Binding-site contacts:
Ligand atom CAG contacts residue PHE170 of chain 1.A at 3.5 Å (hydrophobic).
Ligand atom CAY contacts residue SER129 of chain 1.A at 3.3 Å.
Ligand atom CAG contacts residue MET128 of chain 1.A at 4.0 Å (hydrophobic).
Ligand atom FBB contacts residue LEU293 of chain 1.A at 3.6 Å.
Ligand atom CAK contacts residue MET205 of chain 1.A at 4.0 Å (hydrophobic).
Ligand atom CAE contacts residue GLN167 of chain 1.A at 4.0 Å.
Ligand atom CAT contacts residue SER129 of chain 1.A at 3.3 Å.
Ligand atom CAU contacts residue SER129 of chain 1.A at 3.0 Å.
Ligand atom NAF contacts residue PHE170 of chain 1.A at 3.2 Å.
Ligand atom FAZ contacts residue HIS289 of chain 1.A at 2.9 Å.
Ligand atom FBB contacts residue PHE133 of chain 1.A at 3.8 Å.
Ligand atom FAZ contacts residue PHE163 of chain 1.A at 3.7 Å.
Ligand atom CAE contacts residue PHE170 of chain 1.A at 3.5 Å (hydrophobic).
Ligand atom CAK contacts residue TRP181 of chain 1.A at 3.6 Å (hydrophobic).
Ligand atom OAA contacts residue GLN167 of chain 1.A at 3.1 Å (h-bond).
Ligand atom FBA contacts residue SER129 of chain 1.A at 2.8 Å.
Ligand atom CAU contacts residue HIS289 of chain 1.A at 3.6 Å.
Ligand atom CAN contacts residue MET205 of chain 1.A at 3.7 Å (hydrophobic).
Ligand atom CAH contacts residue PHE170 of chain 1.A at 3.7 Å (hydrophobic).
Ligand atom CAW contacts residue MET125 of chain 1.A at 3.7 Å (hydrophobic).
Ligand atom FBA contacts residue PHE133 of chain 1.A at 3.4 Å.
Ligand atom OAJ contacts residue PHE170 of chain 1.A at 3.8 Å.
Ligand atom FBB contacts residue MET307 of chain 1.A at 3.4 Å.
Ligand atom FAZ contacts residue LEU293 of chain 1.A at 4.0 Å.
Ligand atom FBB contacts residue SER129 of chain 1.A at 3.7 Å.
Ligand atom OAA contacts residue PHE170 of chain 1.A at 3.7 Å.
Ligand atom OAJ contacts residue SER129 of chain 1.A at 4.0 Å.
Ligand atom CAS contacts residue SER129 of chain 1.A at 4.0 Å.
Ligand atom CAY contacts residue HIS289 of chain 1.A at 3.8 Å.
Ligand atom CAB contacts residue TRP181 of chain 1.A at 2.9 Å (hydrophobic).
Ligand atom CAV contacts residue SER129 of chain 1.A at 3.5 Å.
Ligand atom CAQ contacts residue MET125 of chain 1.A at 3.8 Å (hydrophobic).
Ligand atom CAC contacts residue GLN167 of chain 1.A at 3.6 Å.
Ligand atom FAZ contacts residue PHE311 of chain 1.A at 3.6 Å.
Ligand atom CAI contacts residue TYR188 of chain 1.A at 3.9 Å (hydrophobic).
Ligand atom CAC contacts residue TRP181 of chain 1.A at 3.5 Å (hydrophobic).
Ligand atom CAX contacts residue MET125 of chain 1.A at 3.5 Å (hydrophobic).
Ligand atom FBB contacts residue PHE311 of chain 1.A at 3.4 Å.
Ligand atom OAJ contacts residue MET128 of chain 1.A at 3.3 Å.
Ligand atom CAT contacts residue HIS289 of chain 1.A at 3.5 Å.

Sequence of chain 1.A:
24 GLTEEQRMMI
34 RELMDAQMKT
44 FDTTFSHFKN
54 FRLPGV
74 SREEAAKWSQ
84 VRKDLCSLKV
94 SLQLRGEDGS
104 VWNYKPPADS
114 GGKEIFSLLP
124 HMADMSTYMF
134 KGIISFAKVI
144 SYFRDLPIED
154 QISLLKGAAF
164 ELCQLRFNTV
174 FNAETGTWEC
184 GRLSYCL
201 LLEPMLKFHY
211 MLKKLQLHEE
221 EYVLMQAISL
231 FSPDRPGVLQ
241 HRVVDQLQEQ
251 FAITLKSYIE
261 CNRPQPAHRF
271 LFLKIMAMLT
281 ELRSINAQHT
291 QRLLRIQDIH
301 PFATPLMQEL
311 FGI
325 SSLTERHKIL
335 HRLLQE

A small-molecule ligand and the protein it binds are described below.
Small molecule (SMILES): O=c1ccn2c(n1)O[C@H](COc1ccc(-c3cccc(C(F)(F)F)c3)cc1)C2